This protein binds this small molecule.
Small molecule (SMILES): Nc1ncnc2c1ncn2[C@@H]1O[C@H](CF)[C@@H](O)[C@H]1O

Binding-site contacts:
Ligand atom C2 contacts residue PRO78 of chain 1.C at 3.6 Å (hydrophobic).
Ligand atom F19 contacts residue PHE156 of chain 1.C at 3.3 Å.
Ligand atom C4 contacts residue TRP50 of chain 1.C at 3.3 Å (hydrophobic).
Ligand atom N6 contacts residue ASN215 of chain 1.A at 3.1 Å (h-bond).
Ligand atom N7 contacts residue PHE254 of chain 1.A at 3.5 Å.
Ligand atom F19 contacts residue SER158 of chain 1.C at 2.9 Å.
Ligand atom C5 contacts residue TRP50 of chain 1.C at 3.6 Å (hydrophobic).
Ligand atom O2' contacts residue TRP50 of chain 1.C at 3.3 Å (h-bond).
Ligand atom O4' contacts residue THR80 of chain 1.C at 3.5 Å.
Ligand atom O2' contacts residue TYR77 of chain 1.C at 3.1 Å (h-bond).
Ligand atom N6 contacts residue PHE254 of chain 1.A at 3.4 Å.
Ligand atom N7 contacts residue ASN215 of chain 1.A at 3.0 Å (h-bond).
Ligand atom C2' contacts residue PHE213 of chain 1.A at 3.6 Å (hydrophobic).
Ligand atom O3' contacts residue ASP16 of chain 1.C at 2.6 Å (salt-bridge).
Ligand atom N9 contacts residue TRP50 of chain 1.C at 3.5 Å (h-bond).
Ligand atom N3 contacts residue TRP50 of chain 1.C at 3.4 Å (h-bond).
Ligand atom N7 contacts residue PHE213 of chain 1.A at 3.6 Å.
Ligand atom N6 contacts residue ARG277 of chain 1.A at 2.8 Å (salt-bridge).
Ligand atom C2' contacts residue ASP16 of chain 1.C at 3.5 Å.
Ligand atom N1 contacts residue ARG277 of chain 1.A at 3.6 Å.
Ligand atom C5' contacts residue THR155 of chain 1.C at 3.3 Å.
Ligand atom C2 contacts residue ALA279 of chain 1.A at 3.4 Å (hydrophobic).
Ligand atom O2' contacts residue THR76 of chain 1.C at 3.7 Å.
Ligand atom C1' contacts residue TYR77 of chain 1.C at 3.5 Å (hydrophobic).
Ligand atom N1 contacts residue ALA279 of chain 1.A at 2.8 Å (h-bond).
Ligand atom C6 contacts residue PHE254 of chain 1.A at 3.4 Å (hydrophobic).
Ligand atom O3' contacts residue SER158 of chain 1.C at 2.8 Å (h-bond).
Ligand atom C8 contacts residue PHE213 of chain 1.A at 3.6 Å (hydrophobic).
Ligand atom C3' contacts residue ASP16 of chain 1.C at 3.4 Å.
Ligand atom C4 contacts residue PHE254 of chain 1.A at 3.5 Å (hydrophobic).
Ligand atom N3 contacts residue PHE254 of chain 1.A at 3.6 Å.
Ligand atom N3 contacts residue PRO78 of chain 1.C at 3.4 Å.
Ligand atom C2 contacts residue PHE254 of chain 1.A at 3.7 Å (hydrophobic).
Ligand atom O2' contacts residue ASP16 of chain 1.C at 2.7 Å (salt-bridge).
Ligand atom N1 contacts residue PHE254 of chain 1.A at 3.4 Å.
Ligand atom C5 contacts residue PHE254 of chain 1.A at 3.6 Å (hydrophobic).
Ligand atom O3' contacts residue TYR77 of chain 1.C at 3.4 Å (h-bond).
Ligand atom F19 contacts residue TYR157 of chain 1.C at 3.4 Å.
Ligand atom C6 contacts residue TRP50 of chain 1.C at 3.6 Å (hydrophobic).
Ligand atom C4' contacts residue TYR77 of chain 1.C at 3.6 Å (hydrophobic).

Sequence of chain 1.C:
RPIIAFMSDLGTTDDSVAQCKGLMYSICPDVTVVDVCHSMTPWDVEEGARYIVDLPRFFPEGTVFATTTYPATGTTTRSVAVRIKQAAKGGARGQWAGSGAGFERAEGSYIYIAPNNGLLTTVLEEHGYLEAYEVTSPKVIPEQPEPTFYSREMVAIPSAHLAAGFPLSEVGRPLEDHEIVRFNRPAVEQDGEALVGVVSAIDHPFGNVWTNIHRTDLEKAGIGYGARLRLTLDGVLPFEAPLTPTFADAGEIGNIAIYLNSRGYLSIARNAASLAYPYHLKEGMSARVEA

Sequence of chain 1.A:
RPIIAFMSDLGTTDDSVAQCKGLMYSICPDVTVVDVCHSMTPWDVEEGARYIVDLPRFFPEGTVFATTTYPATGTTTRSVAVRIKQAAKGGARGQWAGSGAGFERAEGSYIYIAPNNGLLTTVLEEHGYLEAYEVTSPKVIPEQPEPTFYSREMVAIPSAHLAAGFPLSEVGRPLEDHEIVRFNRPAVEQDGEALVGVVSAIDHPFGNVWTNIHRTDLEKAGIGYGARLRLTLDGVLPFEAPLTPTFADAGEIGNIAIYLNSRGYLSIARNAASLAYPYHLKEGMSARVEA